This small molecule binds to this protein.
Small molecule (SMILES): CC(=O)N[C@@H]1[C@@H](O)[C@H](O)[C@@H](CO)O[C@H]1O

Binding-site contacts:
Ligand atom C8 contacts residue PHE100 of chain 1.D at 4.1 Å (hydrophobic).
Ligand atom N2 contacts residue LYS98 of chain 1.D at 4.0 Å.
Ligand atom C7 contacts residue PHE100 of chain 1.D at 4.2 Å (hydrophobic).
Ligand atom C4 contacts residue ASN99 of chain 1.D at 4.2 Å.
Ligand atom O7 contacts residue SER101 of chain 1.D at 3.3 Å (h-bond).
Ligand atom C5 contacts residue ASN99 of chain 1.D at 3.6 Å.
Ligand atom C1 contacts residue ASN99 of chain 1.D at 1.4 Å.
Ligand atom C3 contacts residue ASN99 of chain 1.D at 3.8 Å.
Ligand atom C8 contacts residue ASN99 of chain 1.D at 3.5 Å.
Ligand atom C7 contacts residue ASN99 of chain 1.D at 3.7 Å.
Ligand atom C8 contacts residue LYS98 of chain 1.D at 4.0 Å.
Ligand atom C2 contacts residue ASN99 of chain 1.D at 2.5 Å.
Ligand atom O7 contacts residue PHE100 of chain 1.D at 4.0 Å.
Ligand atom C7 contacts residue LYS98 of chain 1.D at 4.5 Å.
Ligand atom O6 contacts residue NAG2 of chain 1.L at 3.3 Å (h-bond).
Ligand atom N2 contacts residue ASN99 of chain 1.D at 3.0 Å (h-bond).
Ligand atom O7 contacts residue ASN99 of chain 1.D at 3.9 Å.
Ligand atom O5 contacts residue ASN99 of chain 1.D at 2.3 Å (h-bond).

Sequence of chain 1.D:
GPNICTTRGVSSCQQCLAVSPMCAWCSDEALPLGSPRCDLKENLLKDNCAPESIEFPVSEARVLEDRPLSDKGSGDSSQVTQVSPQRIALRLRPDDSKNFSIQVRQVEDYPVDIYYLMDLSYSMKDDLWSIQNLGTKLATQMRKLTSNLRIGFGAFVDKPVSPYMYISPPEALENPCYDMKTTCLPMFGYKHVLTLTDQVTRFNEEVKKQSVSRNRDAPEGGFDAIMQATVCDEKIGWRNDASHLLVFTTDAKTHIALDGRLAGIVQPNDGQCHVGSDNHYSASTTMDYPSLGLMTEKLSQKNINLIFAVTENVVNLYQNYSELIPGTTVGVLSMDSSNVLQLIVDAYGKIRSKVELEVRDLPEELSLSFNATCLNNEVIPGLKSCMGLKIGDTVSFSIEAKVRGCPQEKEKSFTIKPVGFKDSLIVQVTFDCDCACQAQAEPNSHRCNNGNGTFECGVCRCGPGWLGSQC